This protein binds this small molecule.
Small molecule (SMILES): Cc1ccc2sc([C@@H]3O[C@H](CO)[C@@H](O)[C@H](O)[C@H]3O)nc2c1

Binding-site contacts:
Ligand atom O3 contacts residue GLY675 of chain 1.A at 3.2 Å (h-bond).
Ligand atom N1 contacts residue ASN284 of chain 1.A at 3.8 Å.
Ligand atom C3 contacts residue GLU672 of chain 1.A at 3.3 Å.
Ligand atom S1 contacts residue THR378 of chain 1.A at 3.7 Å.
Ligand atom C6 contacts residue HIS377 of chain 1.A at 3.6 Å.
Ligand atom C9 contacts residue LEU136 of chain 1.A at 3.8 Å (hydrophobic).
Ligand atom C4 contacts residue GLY675 of chain 1.A at 3.8 Å.
Ligand atom C6 contacts residue GLY135 of chain 1.A at 3.8 Å.
Ligand atom O6 contacts residue HIS377 of chain 1.A at 2.8 Å (h-bond).
Ligand atom C6 contacts residue LEU139 of chain 1.A at 3.9 Å (hydrophobic).
Ligand atom C2 contacts residue GLU672 of chain 1.A at 3.9 Å.
Ligand atom S1 contacts residue ASN284 of chain 1.A at 3.7 Å.
Ligand atom C11 contacts residue HIS341 of chain 1.A at 3.6 Å.
Ligand atom O3 contacts residue ALA673 of chain 1.A at 3.4 Å (h-bond).
Ligand atom O4 contacts residue SER674 of chain 1.A at 3.5 Å.
Ligand atom O4 contacts residue ASN484 of chain 1.A at 3.4 Å (h-bond).
Ligand atom C10 contacts residue ASN284 of chain 1.A at 3.4 Å.
Ligand atom O2 contacts residue TYR573 of chain 1.A at 3.0 Å (h-bond).
Ligand atom O3 contacts residue GLU672 of chain 1.A at 2.5 Å (salt-bridge).
Ligand atom C8 contacts residue ASN284 of chain 1.A at 3.8 Å.
Ligand atom O5 contacts residue LEU136 of chain 1.A at 3.6 Å.
Ligand atom O4 contacts residue GLY675 of chain 1.A at 2.7 Å (h-bond).
Ligand atom C2 contacts residue ASN284 of chain 1.A at 3.8 Å.
Ligand atom O2 contacts residue ASN284 of chain 1.A at 2.6 Å (h-bond).
Ligand atom O6 contacts residue LEU139 of chain 1.A at 3.8 Å.
Ligand atom C7 contacts residue ASN284 of chain 1.A at 3.6 Å.
Ligand atom C9 contacts residue ASN284 of chain 1.A at 3.4 Å.
Ligand atom C5 contacts residue GLY135 of chain 1.A at 3.8 Å.
Ligand atom C5 contacts residue LEU136 of chain 1.A at 3.8 Å (hydrophobic).
Ligand atom S1 contacts residue HIS377 of chain 1.A at 3.3 Å (h-bond).
Ligand atom C2 contacts residue HIS377 of chain 1.A at 3.5 Å.
Ligand atom O6 contacts residue VAL455 of chain 1.A at 3.9 Å.
Ligand atom O3 contacts residue SER674 of chain 1.A at 3.2 Å (h-bond).
Ligand atom C10 contacts residue ASN282 of chain 1.A at 3.8 Å.
Ligand atom C6 contacts residue ASN484 of chain 1.A at 3.3 Å.
Ligand atom C11 contacts residue ASN284 of chain 1.A at 3.8 Å.
Ligand atom O2 contacts residue GLU672 of chain 1.A at 3.2 Å (salt-bridge).
Ligand atom O6 contacts residue ASN484 of chain 1.A at 2.7 Å (h-bond).
Ligand atom N1 contacts residue LEU136 of chain 1.A at 3.5 Å.
Ligand atom C8 contacts residue LEU136 of chain 1.A at 3.8 Å (hydrophobic).

Sequence of chain 1.A:
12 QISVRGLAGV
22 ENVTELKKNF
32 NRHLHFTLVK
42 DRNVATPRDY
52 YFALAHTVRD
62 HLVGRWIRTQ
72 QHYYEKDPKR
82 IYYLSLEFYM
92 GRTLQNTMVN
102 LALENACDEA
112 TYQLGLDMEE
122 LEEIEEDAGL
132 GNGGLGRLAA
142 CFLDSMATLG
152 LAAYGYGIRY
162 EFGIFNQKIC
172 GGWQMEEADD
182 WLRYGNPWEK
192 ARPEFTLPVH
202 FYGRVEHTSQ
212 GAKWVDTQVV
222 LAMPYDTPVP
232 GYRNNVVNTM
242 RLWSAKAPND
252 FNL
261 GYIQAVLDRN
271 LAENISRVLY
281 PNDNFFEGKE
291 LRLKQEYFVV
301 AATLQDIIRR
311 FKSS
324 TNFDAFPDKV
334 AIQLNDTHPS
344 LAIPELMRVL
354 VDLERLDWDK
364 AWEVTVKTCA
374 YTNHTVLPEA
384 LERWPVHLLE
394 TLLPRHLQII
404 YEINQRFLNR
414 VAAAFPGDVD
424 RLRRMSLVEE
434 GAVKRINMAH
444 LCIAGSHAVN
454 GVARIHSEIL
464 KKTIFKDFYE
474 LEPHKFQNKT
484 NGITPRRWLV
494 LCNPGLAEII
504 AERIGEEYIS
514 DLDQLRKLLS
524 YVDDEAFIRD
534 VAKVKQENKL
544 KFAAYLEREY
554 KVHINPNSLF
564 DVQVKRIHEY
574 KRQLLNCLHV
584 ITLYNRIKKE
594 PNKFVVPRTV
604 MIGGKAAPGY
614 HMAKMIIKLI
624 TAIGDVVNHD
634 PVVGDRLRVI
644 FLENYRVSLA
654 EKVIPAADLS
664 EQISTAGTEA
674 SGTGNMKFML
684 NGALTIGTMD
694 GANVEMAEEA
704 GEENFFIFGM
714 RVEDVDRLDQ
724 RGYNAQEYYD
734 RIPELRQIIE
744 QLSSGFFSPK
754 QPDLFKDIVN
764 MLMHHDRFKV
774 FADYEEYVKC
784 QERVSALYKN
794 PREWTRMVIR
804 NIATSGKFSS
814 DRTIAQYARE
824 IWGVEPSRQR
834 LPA